Sequence of chain 40.P:
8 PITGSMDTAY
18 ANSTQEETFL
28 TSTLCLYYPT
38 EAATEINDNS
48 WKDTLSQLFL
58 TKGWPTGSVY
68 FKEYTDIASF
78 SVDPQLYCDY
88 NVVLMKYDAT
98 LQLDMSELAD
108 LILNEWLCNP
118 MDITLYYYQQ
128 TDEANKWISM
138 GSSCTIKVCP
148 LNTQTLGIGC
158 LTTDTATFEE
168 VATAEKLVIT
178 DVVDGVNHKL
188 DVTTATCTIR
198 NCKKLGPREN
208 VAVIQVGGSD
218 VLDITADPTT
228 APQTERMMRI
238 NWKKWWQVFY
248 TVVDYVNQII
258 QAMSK

A small-molecule ligand and the protein it binds are described below.
Small molecule (SMILES): CC(=O)N[C@H]1[C@H](O[C@H]2[C@H](O)[C@@H](NC(C)=O)CO[C@@H]2CO)O[C@H](CO)[C@@H](O)[C@@H]1O

Binding-site contacts:
Ligand atom C8 contacts residue ALA18 of chain 40.P at 4.0 Å (hydrophobic).
Ligand atom C2 contacts residue ASN19 of chain 40.P at 3.6 Å.
Ligand atom O5 contacts residue ASN19 of chain 40.P at 2.9 Å (h-bond).
Ligand atom N2 contacts residue ASN19 of chain 40.P at 4.0 Å.
Ligand atom C1 contacts residue ASN19 of chain 40.P at 2.3 Å.
Ligand atom C3 contacts residue ASN19 of chain 40.P at 4.4 Å.
Ligand atom O7 contacts residue ALA18 of chain 40.P at 4.3 Å.
Ligand atom C7 contacts residue TYR17 of chain 40.P at 4.3 Å (hydrophobic).
Ligand atom C5 contacts residue ASN19 of chain 40.P at 3.6 Å.
Ligand atom C7 contacts residue ALA18 of chain 40.P at 4.4 Å (hydrophobic).
Ligand atom C8 contacts residue TYR17 of chain 40.P at 3.4 Å (hydrophobic).